This protein binds this small molecule.
Small molecule (SMILES): NC[C@@H]1O[C@H](O[C@H]2[C@@H](O)[C@H](O[C@@H]3[C@@H](O)[C@H](N)C[C@H](N)[C@H]3O[C@H]3O[C@H](CO)[C@@H](O)[C@H](O)[C@H]3N)O[C@@H]2CO)[C@H](N)[C@@H](O)[C@@H]1O

Sequence of chain 1.L:
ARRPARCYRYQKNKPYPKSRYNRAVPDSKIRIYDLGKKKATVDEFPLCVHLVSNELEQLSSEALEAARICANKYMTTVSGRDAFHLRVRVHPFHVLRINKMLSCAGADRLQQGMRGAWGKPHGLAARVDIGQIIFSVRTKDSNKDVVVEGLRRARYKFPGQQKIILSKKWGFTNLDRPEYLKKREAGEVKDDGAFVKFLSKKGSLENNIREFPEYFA

Binding-site contacts:
Ligand atom C21 contacts residue LEU111 of chain 1.L at 4.2 Å (hydrophobic).
Ligand atom O61 contacts residue GLN112 of chain 1.L at 2.2 Å (h-bond).
Ligand atom C51 contacts residue GLN112 of chain 1.L at 4.4 Å.
Ligand atom O41 contacts residue LEU111 of chain 1.L at 4.0 Å.
Ligand atom O41 contacts residue GLN112 of chain 1.L at 4.0 Å.
Ligand atom O31 contacts residue ARG110 of chain 1.L at 4.4 Å.
Ligand atom C31 contacts residue LEU111 of chain 1.L at 3.0 Å (hydrophobic).
Ligand atom N21 contacts residue LEU111 of chain 1.L at 3.3 Å.
Ligand atom O31 contacts residue LEU111 of chain 1.L at 3.4 Å (h-bond).
Ligand atom C41 contacts residue GLN112 of chain 1.L at 3.5 Å.
Ligand atom C41 contacts residue LEU111 of chain 1.L at 3.5 Å (hydrophobic).
Ligand atom C31 contacts residue GLN112 of chain 1.L at 4.2 Å.
Ligand atom O31 contacts residue GLN112 of chain 1.L at 4.4 Å.
Ligand atom C61 contacts residue GLN112 of chain 1.L at 3.6 Å.